Sequence of chain 1.B:
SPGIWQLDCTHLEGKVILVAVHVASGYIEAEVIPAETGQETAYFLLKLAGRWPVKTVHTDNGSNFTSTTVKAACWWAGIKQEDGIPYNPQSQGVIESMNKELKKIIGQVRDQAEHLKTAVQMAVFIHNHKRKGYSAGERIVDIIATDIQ

Binding-site contacts:
Ligand atom C2 contacts residue GLU125 of chain 1.A at 3.6 Å.
Ligand atom C1 contacts residue ASP122 of chain 1.A at 3.6 Å.
Ligand atom O28 contacts residue ALA124 of chain 1.A at 3.6 Å.
Ligand atom C21 contacts residue GLN123 of chain 1.A at 3.7 Å.
Ligand atom C17 contacts residue MET133 of chain 1.A at 3.6 Å (hydrophobic).
Ligand atom C8 contacts residue THR129 of chain 1.A at 3.7 Å.
Ligand atom C22 contacts residue GLN50 of chain 1.B at 3.5 Å.
Ligand atom C4 contacts residue GLU125 of chain 1.A at 3.8 Å.
Ligand atom C13 contacts residue GLN123 of chain 1.A at 3.6 Å.
Ligand atom O30 contacts residue ALA124 of chain 1.A at 3.6 Å.
Ligand atom O28 contacts residue GLU125 of chain 1.A at 3.3 Å (salt-bridge).
Ligand atom O31 contacts residue GLN50 of chain 1.B at 3.6 Å (h-bond).
Ligand atom C1 contacts residue GLN123 of chain 1.A at 3.7 Å.
Ligand atom C3 contacts residue GLN123 of chain 1.A at 3.2 Å.
Ligand atom C20 contacts residue THR129 of chain 1.A at 3.4 Å.
Ligand atom C14 contacts residue ALA124 of chain 1.A at 4.0 Å (hydrophobic).
Ligand atom N26 contacts residue GLN123 of chain 1.A at 2.7 Å (h-bond).
Ligand atom C17 contacts residue ALA84 of chain 1.B at 3.9 Å (hydrophobic).
Ligand atom C15 contacts residue ALA84 of chain 1.B at 3.8 Å (hydrophobic).
Ligand atom C14 contacts residue THR129 of chain 1.A at 3.6 Å.
Ligand atom O28 contacts residue HIS126 of chain 1.A at 2.8 Å (h-bond).
Ligand atom C5 contacts residue THR80 of chain 1.B at 3.9 Å.
Ligand atom C17 contacts residue TRP87 of chain 1.B at 3.7 Å (hydrophobic).
Ligand atom C25 contacts residue GLN123 of chain 1.A at 3.5 Å.
Ligand atom C16 contacts residue THR129 of chain 1.A at 3.8 Å.
Ligand atom O32 contacts residue HIS126 of chain 1.A at 3.3 Å (h-bond).
Ligand atom C2 contacts residue ALA124 of chain 1.A at 3.8 Å (hydrophobic).
Ligand atom C6 contacts residue GLN50 of chain 1.B at 3.5 Å.
Ligand atom C1 contacts residue ALA124 of chain 1.A at 3.5 Å (hydrophobic).
Ligand atom O28 contacts residue THR129 of chain 1.A at 2.7 Å (h-bond).
Ligand atom O30 contacts residue HIS126 of chain 1.A at 3.9 Å.
Ligand atom C14 contacts residue GLU125 of chain 1.A at 3.3 Å.
Ligand atom O32 contacts residue THR129 of chain 1.A at 2.7 Å (h-bond).
Ligand atom C14 contacts residue HIS126 of chain 1.A at 3.7 Å.
Ligand atom C12 contacts residue THR129 of chain 1.A at 3.2 Å.
Ligand atom O30 contacts residue GLU125 of chain 1.A at 2.7 Å (salt-bridge).
Ligand atom C7 contacts residue GLN123 of chain 1.A at 3.6 Å.
Ligand atom C20 contacts residue TYR54 of chain 1.B at 3.9 Å (hydrophobic).
Ligand atom C3 contacts residue ALA124 of chain 1.A at 3.6 Å (hydrophobic).
Ligand atom O31 contacts residue TYR54 of chain 1.B at 3.3 Å.

Sequence of chain 1.A:
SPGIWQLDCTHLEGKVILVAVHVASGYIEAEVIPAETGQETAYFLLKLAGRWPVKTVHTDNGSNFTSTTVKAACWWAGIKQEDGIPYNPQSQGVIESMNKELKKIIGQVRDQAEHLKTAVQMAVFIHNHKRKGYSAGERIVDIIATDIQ

A small-molecule ligand and the protein it binds are described below.
Small molecule (SMILES): C[NH+](Cc1ccccc1C(=O)NCC1CCCCC1)Cc1ccc2c(c1C(=O)O)OCO2